Sequence of chain 1.A:
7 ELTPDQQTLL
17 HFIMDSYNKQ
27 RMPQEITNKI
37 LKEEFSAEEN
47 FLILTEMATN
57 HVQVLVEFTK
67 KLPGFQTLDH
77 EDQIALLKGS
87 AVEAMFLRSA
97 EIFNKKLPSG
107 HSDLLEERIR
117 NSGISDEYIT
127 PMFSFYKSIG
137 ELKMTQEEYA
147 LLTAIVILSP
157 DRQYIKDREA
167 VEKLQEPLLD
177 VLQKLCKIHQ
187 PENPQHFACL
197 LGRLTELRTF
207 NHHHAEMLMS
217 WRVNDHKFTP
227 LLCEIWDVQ

Binding-site contacts:
Ligand atom C32 contacts residue SER105 of chain 1.A at 3.3 Å.
Ligand atom C31 contacts residue MET28 of chain 1.A at 3.6 Å (hydrophobic).
Ligand atom C12 contacts residue MET128 of chain 1.A at 3.8 Å (hydrophobic).
Ligand atom C17 contacts residue LEU50 of chain 1.A at 3.6 Å (hydrophobic).
Ligand atom C16 contacts residue THR51 of chain 1.A at 3.5 Å.
Ligand atom C32 contacts residue ILE98 of chain 1.A at 3.7 Å (hydrophobic).
Ligand atom C30 contacts residue MET53 of chain 1.A at 3.6 Å (hydrophobic).
Ligand atom C34 contacts residue ARG94 of chain 1.A at 3.3 Å.
Ligand atom N4 contacts residue HIS210 of chain 1.A at 3.6 Å (h-bond).
Ligand atom C17 contacts residue PHE47 of chain 1.A at 3.7 Å (hydrophobic).
Ligand atom C34 contacts residue MET28 of chain 1.A at 3.5 Å (hydrophobic).
Ligand atom C23 contacts residue MET53 of chain 1.A at 3.6 Å (hydrophobic).
Ligand atom C12 contacts residue TYR132 of chain 1.A at 3.7 Å (hydrophobic).
Ligand atom CL13 contacts residue ILE115 of chain 1.A at 3.8 Å.
Ligand atom O9 contacts residue TRP217 of chain 1.A at 3.2 Å.
Ligand atom O35 contacts residue ARG27 of chain 1.A at 3.8 Å.
Ligand atom CL25 contacts residue HIS57 of chain 1.A at 3.0 Å.
Ligand atom C17 contacts residue THR51 of chain 1.A at 3.7 Å.
Ligand atom C26 contacts residue MET53 of chain 1.A at 3.8 Å (hydrophobic).
Ligand atom CL15 contacts residue TRP232 of chain 1.A at 3.8 Å.
Ligand atom C28 contacts residue MET53 of chain 1.A at 3.5 Å (hydrophobic).
Ligand atom C10 contacts residue LEU50 of chain 1.A at 3.5 Å (hydrophobic).
Ligand atom CL15 contacts residue HIS210 of chain 1.A at 3.4 Å.
Ligand atom O35 contacts residue ARG94 of chain 1.A at 2.8 Å (salt-bridge).
Ligand atom O35 contacts residue MET28 of chain 1.A at 3.2 Å (h-bond).
Ligand atom C27 contacts residue MET28 of chain 1.A at 3.7 Å (hydrophobic).
Ligand atom C20 contacts residue MET91 of chain 1.A at 3.7 Å (hydrophobic).
Ligand atom C10 contacts residue THR51 of chain 1.A at 3.7 Å.
Ligand atom O36 contacts residue ARG94 of chain 1.A at 3.1 Å (salt-bridge).
Ligand atom C29 contacts residue MET28 of chain 1.A at 3.6 Å (hydrophobic).
Ligand atom C14 contacts residue PHE92 of chain 1.A at 3.4 Å (hydrophobic).
Ligand atom O11 contacts residue ALA54 of chain 1.A at 3.4 Å.
Ligand atom C19 contacts residue PHE92 of chain 1.A at 3.4 Å (hydrophobic).
Ligand atom C32 contacts residue THR33 of chain 1.A at 3.6 Å.
Ligand atom C27 contacts residue MET53 of chain 1.A at 2.9 Å (hydrophobic).
Ligand atom C19 contacts residue TYR132 of chain 1.A at 3.8 Å (hydrophobic).
Ligand atom CL15 contacts residue MET91 of chain 1.A at 3.6 Å.
Ligand atom C33 contacts residue ILE98 of chain 1.A at 3.7 Å (hydrophobic).
Ligand atom N4 contacts residue TRP217 of chain 1.A at 3.7 Å.
Ligand atom C6 contacts residue LEU50 of chain 1.A at 3.4 Å (hydrophobic).

This protein binds this small molecule.
Small molecule (SMILES): CC(C)c1onc(-c2c(Cl)cccc2Cl)c1COc1ccc(/C=C/c2cccc(C(=O)O)c2)c(Cl)c1